Sequence of chain 1.C:
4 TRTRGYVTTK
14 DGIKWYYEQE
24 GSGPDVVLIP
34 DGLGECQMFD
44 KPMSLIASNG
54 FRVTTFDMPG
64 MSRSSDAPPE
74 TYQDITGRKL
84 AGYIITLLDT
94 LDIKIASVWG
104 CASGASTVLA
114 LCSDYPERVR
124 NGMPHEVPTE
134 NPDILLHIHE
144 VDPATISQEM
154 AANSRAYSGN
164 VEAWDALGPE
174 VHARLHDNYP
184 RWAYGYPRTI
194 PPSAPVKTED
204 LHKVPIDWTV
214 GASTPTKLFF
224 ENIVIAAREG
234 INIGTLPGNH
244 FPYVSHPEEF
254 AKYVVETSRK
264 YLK

Binding-site contacts:
Ligand atom OAD contacts residue SER106 of chain 1.C at 3.2 Å.
Ligand atom CAI contacts residue LEU138 of chain 1.C at 4.0 Å (hydrophobic).
Ligand atom OAD contacts residue TYR189 of chain 1.C at 3.5 Å.
Ligand atom CAH contacts residue ILE193 of chain 1.C at 3.7 Å (hydrophobic).
Ligand atom CAK contacts residue TYR160 of chain 1.C at 3.4 Å (hydrophobic).
Ligand atom CAU contacts residue TRP185 of chain 1.C at 3.6 Å (hydrophobic).
Ligand atom OAB contacts residue GLY35 of chain 1.C at 2.9 Å (h-bond).
Ligand atom CAQ contacts residue ALA105 of chain 1.C at 3.3 Å (hydrophobic).
Ligand atom CAL contacts residue MET153 of chain 1.C at 3.9 Å (hydrophobic).
Ligand atom OAB contacts residue TRP185 of chain 1.C at 3.7 Å.
Ligand atom CAN contacts residue TYR160 of chain 1.C at 3.1 Å (hydrophobic).
Ligand atom OAB contacts residue ALA105 of chain 1.C at 3.2 Å.
Ligand atom CAA contacts residue TRP185 of chain 1.C at 3.9 Å (hydrophobic).
Ligand atom OAC contacts residue PRO194 of chain 1.C at 3.2 Å.
Ligand atom OAD contacts residue TRP185 of chain 1.C at 3.0 Å (h-bond).
Ligand atom OAC contacts residue PRO190 of chain 1.C at 3.5 Å.
Ligand atom OAC contacts residue PRO131 of chain 1.C at 4.0 Å.
Ligand atom CAQ contacts residue TRP185 of chain 1.C at 3.9 Å (hydrophobic).
Ligand atom CAF contacts residue LEU138 of chain 1.C at 4.0 Å (hydrophobic).
Ligand atom OAP contacts residue ALA105 of chain 1.C at 3.7 Å.
Ligand atom CAJ contacts residue PHE222 of chain 1.C at 4.0 Å (hydrophobic).
Ligand atom CAW contacts residue TYR160 of chain 1.C at 3.1 Å (hydrophobic).
Ligand atom CAR contacts residue PRO131 of chain 1.C at 3.9 Å (hydrophobic).
Ligand atom CAO contacts residue TYR160 of chain 1.C at 3.6 Å (hydrophobic).
Ligand atom OAB contacts residue SER106 of chain 1.C at 3.5 Å (h-bond).
Ligand atom OAE contacts residue ASN156 of chain 1.C at 3.5 Å.
Ligand atom OAD contacts residue GLY35 of chain 1.C at 3.9 Å.
Ligand atom CAO contacts residue SER157 of chain 1.C at 3.9 Å.
Ligand atom CAM contacts residue PHE244 of chain 1.C at 3.9 Å (hydrophobic).
Ligand atom CAR contacts residue ASN134 of chain 1.C at 3.3 Å.
Ligand atom CAA contacts residue GLY35 of chain 1.C at 4.0 Å.
Ligand atom CAN contacts residue HIS243 of chain 1.C at 3.8 Å.
Ligand atom CAU contacts residue ALA105 of chain 1.C at 3.8 Å (hydrophobic).
Ligand atom CAL contacts residue SER157 of chain 1.C at 4.0 Å.
Ligand atom CAS contacts residue TRP185 of chain 1.C at 3.5 Å (hydrophobic).
Ligand atom OAC contacts residue ASN134 of chain 1.C at 2.5 Å (h-bond).
Ligand atom CAA contacts residue LEU36 of chain 1.C at 3.7 Å (hydrophobic).
Ligand atom CAI contacts residue ASN134 of chain 1.C at 3.4 Å.
Ligand atom CAI contacts residue PRO131 of chain 1.C at 3.9 Å (hydrophobic).
Ligand atom OAE contacts residue TYR160 of chain 1.C at 2.4 Å.

This protein binds this small molecule.
Small molecule (SMILES): C[C@H]1CCC[C@H](O)CCC/C=C/c2cc(O)cc(O)c2C(=O)O1